This small molecule binds to this protein.
Small molecule (SMILES): CC(=O)N[C@@H]1[C@@H](O)[C@H](O)[C@@H](CO)O[C@H]1O

Binding-site contacts:
Ligand atom C8 contacts residue ASN82 of chain 1.B at 3.2 Å.
Ligand atom C3 contacts residue ASN84 of chain 1.B at 3.8 Å.
Ligand atom C5 contacts residue ASN84 of chain 1.B at 3.6 Å.
Ligand atom O7 contacts residue ASN84 of chain 1.B at 4.3 Å.
Ligand atom C4 contacts residue ASN84 of chain 1.B at 4.2 Å.
Ligand atom C7 contacts residue ASN84 of chain 1.B at 3.8 Å.
Ligand atom C8 contacts residue ALA83 of chain 1.B at 3.7 Å (hydrophobic).
Ligand atom O5 contacts residue ASN84 of chain 1.B at 2.3 Å (h-bond).
Ligand atom N2 contacts residue ASN84 of chain 1.B at 2.9 Å (h-bond).
Ligand atom C8 contacts residue ASN84 of chain 1.B at 4.2 Å.
Ligand atom C2 contacts residue ASN84 of chain 1.B at 2.4 Å.
Ligand atom C8 contacts residue THR240 of chain 1.B at 4.3 Å.
Ligand atom O7 contacts residue THR240 of chain 1.B at 3.6 Å (h-bond).
Ligand atom C1 contacts residue ASN84 of chain 1.B at 1.4 Å.
Ligand atom C7 contacts residue THR240 of chain 1.B at 4.1 Å.

Sequence of chain 1.B:
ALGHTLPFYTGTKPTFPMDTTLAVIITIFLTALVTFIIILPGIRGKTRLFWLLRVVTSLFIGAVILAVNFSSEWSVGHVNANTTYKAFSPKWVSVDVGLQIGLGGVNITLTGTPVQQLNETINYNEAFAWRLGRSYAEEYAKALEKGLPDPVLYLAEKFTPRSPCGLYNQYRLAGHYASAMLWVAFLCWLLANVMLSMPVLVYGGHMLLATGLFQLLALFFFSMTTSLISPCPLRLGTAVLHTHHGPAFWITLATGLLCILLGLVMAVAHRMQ